A protein and the small-molecule ligand that binds it are described below.
Small molecule (SMILES): CC(=O)N[C@@H]1[C@@H](O)[C@H](O)[C@@H](CO)O[C@H]1O

Binding-site contacts:
Ligand atom C4 contacts residue TRP439 of chain 1.A at 3.6 Å (hydrophobic).
Ligand atom O7 contacts residue TRP439 of chain 1.A at 4.0 Å.
Ligand atom C7 contacts residue ASN147 of chain 1.A at 3.8 Å.
Ligand atom C7 contacts residue TRP439 of chain 1.A at 4.5 Å (hydrophobic).
Ligand atom O6 contacts residue TRP439 of chain 1.A at 2.8 Å (h-bond).
Ligand atom C2 contacts residue TRP439 of chain 1.A at 3.9 Å (hydrophobic).
Ligand atom C4 contacts residue ASN147 of chain 1.A at 4.2 Å.
Ligand atom C3 contacts residue TRP439 of chain 1.A at 4.3 Å (hydrophobic).
Ligand atom C6 contacts residue TRP439 of chain 1.A at 3.7 Å (hydrophobic).
Ligand atom O3 contacts residue TRP439 of chain 1.A at 4.3 Å.
Ligand atom C3 contacts residue ASN147 of chain 1.A at 3.6 Å.
Ligand atom C5 contacts residue ASN147 of chain 1.A at 3.6 Å.
Ligand atom C1 contacts residue ASN147 of chain 1.A at 1.4 Å.
Ligand atom C5 contacts residue TRP439 of chain 1.A at 3.9 Å (hydrophobic).
Ligand atom O5 contacts residue ASN147 of chain 1.A at 2.4 Å (h-bond).
Ligand atom O5 contacts residue TRP439 of chain 1.A at 3.4 Å.
Ligand atom O4 contacts residue TRP439 of chain 1.A at 4.4 Å.
Ligand atom N2 contacts residue ASN147 of chain 1.A at 2.5 Å (h-bond).
Ligand atom C2 contacts residue ASN147 of chain 1.A at 2.3 Å.
Ligand atom C1 contacts residue TRP439 of chain 1.A at 4.2 Å (hydrophobic).

Sequence of chain 1.A:
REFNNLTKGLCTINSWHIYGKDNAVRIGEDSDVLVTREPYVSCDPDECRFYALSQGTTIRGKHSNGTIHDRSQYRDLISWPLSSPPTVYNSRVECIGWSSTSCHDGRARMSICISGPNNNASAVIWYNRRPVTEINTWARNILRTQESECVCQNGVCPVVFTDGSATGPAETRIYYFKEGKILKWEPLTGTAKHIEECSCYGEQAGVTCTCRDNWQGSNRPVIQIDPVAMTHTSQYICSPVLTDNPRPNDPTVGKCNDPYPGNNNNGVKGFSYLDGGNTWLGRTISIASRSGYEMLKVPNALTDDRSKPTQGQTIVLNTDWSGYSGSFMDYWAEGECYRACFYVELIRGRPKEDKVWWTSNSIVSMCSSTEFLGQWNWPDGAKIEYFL